The small molecule below binds the protein below.
Small molecule (SMILES): Nc1ccn([C@@H]2O[C@H](CO[P](=O)(O)O[C@H]3[C@@H](O)[C@H](n4ccc(=O)[nH]c4=O)O[C@@H]3CO[P](=O)(O)O[C@H]3[C@@H](O)[C@H](n4cnc5c(N)ncnc54)O[C@@H]3CO)[C@@H](O[P](=O)(O)OC[C@H]3O[C@@H](n4ccc(=O)[nH]c4=O)[C@H](O)[C@@H]3O)[C@H]2O)c(=O)n1.O=c1ccn([C@@H]2O[C@H](CO[P](=O)(O)O[C@H]3[C@@H](O)[C@H](n4ccc(=O)[nH]c4=O)O[C@@H]3CO[P](=O)(O)O[C@H]3[C@@H](O)[C@H](n4ccc(=O)[nH]c4=O)O[C@@H]3CO)[C@@H](O)[C@H]2O)c(=O)[nH]1

Binding-site contacts:
Ligand atom C2 contacts residue U1 of chain 28.G at 3.9 Å.
Ligand atom O2 contacts residue U2 of chain 28.G at 3.6 Å.
Ligand atom C2 contacts residue U2 of chain 28.G at 3.6 Å.
Ligand atom N1 contacts residue U3 of chain 28.G at 3.8 Å.
Ligand atom C2 contacts residue A4 of chain 28.G at 3.9 Å.
Ligand atom C2 contacts residue C6 of chain 28.G at 3.4 Å.
Ligand atom OP2 contacts residue LYS8 of chain 17.F at 3.8 Å.
Ligand atom O2' contacts residue THR57 of chain 17.C at 3.2 Å.
Ligand atom C5 contacts residue A4 of chain 28.G at 2.8 Å.
Ligand atom N6 contacts residue U2 of chain 28.G at 2.6 Å (h-bond).
Ligand atom N3 contacts residue C6 of chain 28.G at 3.2 Å (h-bond).
Ligand atom C2 contacts residue U3 of chain 28.G at 3.8 Å.
Ligand atom N3 contacts residue GLN61 of chain 17.C at 3.6 Å.
Ligand atom N3 contacts residue U1 of chain 28.G at 3.8 Å.
Ligand atom N3 contacts residue A4 of chain 28.G at 3.8 Å.
Ligand atom O2 contacts residue U1 of chain 28.G at 2.9 Å (h-bond).
Ligand atom O4 contacts residue U1 of chain 28.G at 2.8 Å (h-bond).
Ligand atom N3 contacts residue U2 of chain 28.G at 3.6 Å.
Ligand atom O2' contacts residue LEU64 of chain 17.C at 3.9 Å.
Ligand atom N1 contacts residue U5 of chain 28.G at 3.7 Å.
Ligand atom O4 contacts residue A4 of chain 28.G at 2.6 Å (h-bond).
Ligand atom C6 contacts residue U2 of chain 28.G at 3.4 Å.
Ligand atom C2 contacts residue GLN61 of chain 17.C at 3.9 Å.
Ligand atom C4 contacts residue U1 of chain 28.G at 3.7 Å.
Ligand atom N3 contacts residue U5 of chain 28.G at 3.6 Å.
Ligand atom O2 contacts residue GLN61 of chain 17.C at 3.9 Å.
Ligand atom C6 contacts residue A4 of chain 28.G at 3.7 Å.
Ligand atom OP1 contacts residue LYS12 of chain 17.F at 3.9 Å.
Ligand atom C5 contacts residue U5 of chain 28.G at 3.9 Å.
Ligand atom N1 contacts residue U2 of chain 28.G at 2.8 Å.
Ligand atom C4 contacts residue A4 of chain 28.G at 3.2 Å.
Ligand atom OP1 contacts residue LYS68 of chain 17.C at 3.2 Å (salt-bridge).
Ligand atom O2 contacts residue C6 of chain 28.G at 2.9 Å (h-bond).
Ligand atom C6 contacts residue U5 of chain 28.G at 3.6 Å.
Ligand atom N3 contacts residue U1 of chain 28.G at 3.9 Å.
Ligand atom OP1 contacts residue LYS8 of chain 17.F at 3.1 Å.
Ligand atom O4 contacts residue U5 of chain 28.G at 2.8 Å (h-bond).
Ligand atom C4 contacts residue U5 of chain 28.G at 3.7 Å.
Ligand atom OP1 contacts residue PHE76 of chain 17.C at 3.7 Å.
Ligand atom OP1 contacts residue LEU56 of chain 17.C at 2.8 Å.

Sequence of chain 17.F:
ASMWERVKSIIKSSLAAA

Sequence of chain 17.C:
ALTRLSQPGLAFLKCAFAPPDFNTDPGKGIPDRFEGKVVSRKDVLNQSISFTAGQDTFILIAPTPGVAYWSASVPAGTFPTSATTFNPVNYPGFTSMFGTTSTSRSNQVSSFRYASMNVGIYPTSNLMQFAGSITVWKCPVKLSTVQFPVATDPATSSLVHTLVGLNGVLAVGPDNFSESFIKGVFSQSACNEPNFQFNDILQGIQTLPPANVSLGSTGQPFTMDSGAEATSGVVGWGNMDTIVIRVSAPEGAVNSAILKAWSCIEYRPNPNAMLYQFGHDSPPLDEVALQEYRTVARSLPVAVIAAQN

Sequence of chain 28.C:
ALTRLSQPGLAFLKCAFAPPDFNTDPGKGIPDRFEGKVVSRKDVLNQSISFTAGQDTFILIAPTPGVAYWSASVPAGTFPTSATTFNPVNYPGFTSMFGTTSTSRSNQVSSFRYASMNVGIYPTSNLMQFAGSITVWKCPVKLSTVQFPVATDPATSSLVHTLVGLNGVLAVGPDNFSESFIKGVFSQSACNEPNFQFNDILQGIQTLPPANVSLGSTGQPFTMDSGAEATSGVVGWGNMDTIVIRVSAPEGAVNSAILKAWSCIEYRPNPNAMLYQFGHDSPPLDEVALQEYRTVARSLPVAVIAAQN